Binding-site contacts:
Ligand atom C07 contacts residue TRP65 of chain 1.A at 4.2 Å (hydrophobic).
Ligand atom C03 contacts residue GLU97 of chain 1.A at 4.1 Å.
Ligand atom C03 contacts residue GLN94 of chain 1.A at 3.9 Å.
Ligand atom BR contacts residue MET59 of chain 1.A at 3.7 Å.
Ligand atom N11 contacts residue LEU90 of chain 1.A at 4.0 Å.
Ligand atom C02 contacts residue MET59 of chain 1.A at 4.2 Å (hydrophobic).
Ligand atom C02 contacts residue ARG60 of chain 1.A at 3.9 Å.
Ligand atom C06 contacts residue MET59 of chain 1.A at 4.4 Å (hydrophobic).
Ligand atom BR contacts residue LEU93 of chain 1.A at 4.1 Å.
Ligand atom C03 contacts residue ARG60 of chain 1.A at 4.2 Å.
Ligand atom BR contacts residue ARG60 of chain 1.A at 4.0 Å.
Ligand atom C06 contacts residue ARG60 of chain 1.A at 3.5 Å.
Ligand atom C04 contacts residue GLN94 of chain 1.A at 3.8 Å.
Ligand atom C04 contacts residue ARG60 of chain 1.A at 4.4 Å.
Ligand atom BR contacts residue ILE56 of chain 1.A at 4.1 Å.
Ligand atom C09 contacts residue GLN94 of chain 1.A at 3.4 Å.
Ligand atom BR contacts residue GLU97 of chain 1.A at 3.2 Å.
Ligand atom C03 contacts residue LEU90 of chain 1.A at 3.5 Å (hydrophobic).
Ligand atom C12 contacts residue TRP65 of chain 1.A at 3.5 Å (hydrophobic).
Ligand atom C10 contacts residue GLN94 of chain 1.A at 4.3 Å.
Ligand atom N08 contacts residue GLN94 of chain 1.A at 4.3 Å.
Ligand atom C09 contacts residue LEU90 of chain 1.A at 3.8 Å (hydrophobic).
Ligand atom N11 contacts residue TRP65 of chain 1.A at 3.7 Å.
Ligand atom C05 contacts residue ARG60 of chain 1.A at 4.3 Å.
Ligand atom C12 contacts residue LEU90 of chain 1.A at 4.0 Å (hydrophobic).
Ligand atom C04 contacts residue LEU90 of chain 1.A at 3.4 Å (hydrophobic).
Ligand atom C05 contacts residue GLN94 of chain 1.A at 4.4 Å.
Ligand atom C06 contacts residue LEU90 of chain 1.A at 4.2 Å (hydrophobic).
Ligand atom C10 contacts residue LEU90 of chain 1.A at 3.9 Å (hydrophobic).
Ligand atom C07 contacts residue MET59 of chain 1.A at 4.0 Å (hydrophobic).
Ligand atom C06 contacts residue TRP65 of chain 1.A at 3.8 Å (hydrophobic).
Ligand atom C03 contacts residue LEU93 of chain 1.A at 4.0 Å (hydrophobic).
Ligand atom C02 contacts residue GLU97 of chain 1.A at 3.8 Å.
Ligand atom C07 contacts residue ARG60 of chain 1.A at 3.4 Å.
Ligand atom N08 contacts residue LEU90 of chain 1.A at 3.7 Å.
Ligand atom C05 contacts residue LEU90 of chain 1.A at 3.6 Å (hydrophobic).

This protein binds this small molecule.
Small molecule (SMILES): Brc1ccc(-n2ccnc2)cc1

Sequence of chain 1.A:
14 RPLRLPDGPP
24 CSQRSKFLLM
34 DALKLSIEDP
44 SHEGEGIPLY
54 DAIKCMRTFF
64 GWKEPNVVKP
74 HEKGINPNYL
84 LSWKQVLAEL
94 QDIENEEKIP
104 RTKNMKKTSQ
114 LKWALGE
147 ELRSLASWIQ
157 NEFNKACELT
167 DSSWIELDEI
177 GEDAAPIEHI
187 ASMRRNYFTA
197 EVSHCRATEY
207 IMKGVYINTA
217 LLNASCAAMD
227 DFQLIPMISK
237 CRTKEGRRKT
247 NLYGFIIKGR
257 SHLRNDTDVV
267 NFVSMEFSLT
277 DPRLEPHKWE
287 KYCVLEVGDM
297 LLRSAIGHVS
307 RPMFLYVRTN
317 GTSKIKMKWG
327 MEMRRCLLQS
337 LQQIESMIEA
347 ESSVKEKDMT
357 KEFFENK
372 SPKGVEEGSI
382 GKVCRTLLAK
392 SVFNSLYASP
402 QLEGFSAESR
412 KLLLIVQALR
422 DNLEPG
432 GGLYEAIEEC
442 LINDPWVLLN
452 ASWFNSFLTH